The small molecule below binds the protein below.
Small molecule (SMILES): COc1ccc2[nH]c(-c3ccccc3)c(CCNC(C)=O)c2c1

Sequence of chain 1.B:
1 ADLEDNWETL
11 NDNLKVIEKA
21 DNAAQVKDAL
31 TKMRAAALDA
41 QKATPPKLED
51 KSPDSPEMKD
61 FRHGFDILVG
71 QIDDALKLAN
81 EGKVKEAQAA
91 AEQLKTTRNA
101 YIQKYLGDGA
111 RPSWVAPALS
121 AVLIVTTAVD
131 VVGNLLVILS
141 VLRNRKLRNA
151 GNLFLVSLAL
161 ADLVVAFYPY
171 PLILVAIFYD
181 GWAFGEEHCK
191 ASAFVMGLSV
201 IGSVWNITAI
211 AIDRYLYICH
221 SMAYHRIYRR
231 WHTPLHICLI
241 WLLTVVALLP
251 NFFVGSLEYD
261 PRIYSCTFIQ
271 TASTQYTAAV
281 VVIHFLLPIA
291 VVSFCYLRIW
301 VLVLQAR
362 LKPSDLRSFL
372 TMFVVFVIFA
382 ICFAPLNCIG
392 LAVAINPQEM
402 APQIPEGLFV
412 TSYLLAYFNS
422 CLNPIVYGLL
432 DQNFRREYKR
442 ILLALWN

Binding-site contacts:
Ligand atom C15 contacts residue VAL200 of chain 1.B at 3.7 Å (hydrophobic).
Ligand atom C13 contacts residue ASN251 of chain 1.B at 3.4 Å.
Ligand atom C18 contacts residue LEU387 of chain 1.B at 3.7 Å (hydrophobic).
Ligand atom C11 contacts residue ILE201 of chain 1.B at 3.9 Å (hydrophobic).
Ligand atom C15 contacts residue TYR418 of chain 1.B at 3.7 Å (hydrophobic).
Ligand atom O2 contacts residue PHE268 of chain 1.B at 3.7 Å.
Ligand atom C19 contacts residue VAL200 of chain 1.B at 3.9 Å (hydrophobic).
Ligand atom O1 contacts residue PHE268 of chain 1.B at 3.5 Å.
Ligand atom C7 contacts residue GLY197 of chain 1.B at 3.8 Å.
Ligand atom C14 contacts residue VAL200 of chain 1.B at 3.5 Å (hydrophobic).
Ligand atom C8 contacts residue GLY197 of chain 1.B at 3.6 Å.
Ligand atom O1 contacts residue ASN251 of chain 1.B at 3.1 Å (h-bond).
Ligand atom C13 contacts residue LEU248 of chain 1.B at 3.8 Å (hydrophobic).
Ligand atom C8 contacts residue ALA193 of chain 1.B at 3.2 Å (hydrophobic).
Ligand atom C17 contacts residue TYR414 of chain 1.B at 3.6 Å (hydrophobic).
Ligand atom C13 contacts residue ILE201 of chain 1.B at 3.8 Å (hydrophobic).
Ligand atom C10 contacts residue PHE268 of chain 1.B at 3.7 Å (hydrophobic).
Ligand atom C14 contacts residue MET196 of chain 1.B at 3.7 Å (hydrophobic).
Ligand atom C1 contacts residue VAL281 of chain 1.B at 3.8 Å (hydrophobic).
Ligand atom C9 contacts residue LEU257 of chain 1.B at 3.8 Å (hydrophobic).
Ligand atom C16 contacts residue ALA417 of chain 1.B at 3.7 Å (hydrophobic).
Ligand atom C18 contacts residue TYR414 of chain 1.B at 3.7 Å (hydrophobic).
Ligand atom C17 contacts residue PHE384 of chain 1.B at 3.9 Å (hydrophobic).
Ligand atom C11 contacts residue PHE268 of chain 1.B at 3.6 Å (hydrophobic).
Ligand atom N2 contacts residue THR267 of chain 1.B at 3.9 Å.
Ligand atom C7 contacts residue PHE268 of chain 1.B at 3.6 Å (hydrophobic).
Ligand atom C1 contacts residue LEU387 of chain 1.B at 3.8 Å (hydrophobic).
Ligand atom C12 contacts residue PHE268 of chain 1.B at 3.7 Å (hydrophobic).
Ligand atom C13 contacts residue TYR276 of chain 1.B at 3.4 Å (hydrophobic).
Ligand atom C9 contacts residue ASN251 of chain 1.B at 3.9 Å.
Ligand atom C16 contacts residue TYR418 of chain 1.B at 3.7 Å (hydrophobic).
Ligand atom C1 contacts residue ASN388 of chain 1.B at 3.4 Å.
Ligand atom C3 contacts residue PHE268 of chain 1.B at 3.8 Å (hydrophobic).
Ligand atom N2 contacts residue GLY197 of chain 1.B at 3.9 Å.
Ligand atom C17 contacts residue LEU387 of chain 1.B at 3.6 Å (hydrophobic).
Ligand atom C17 contacts residue ALA417 of chain 1.B at 3.6 Å (hydrophobic).
Ligand atom C9 contacts residue PHE268 of chain 1.B at 3.7 Å (hydrophobic).
Ligand atom C16 contacts residue TYR414 of chain 1.B at 3.8 Å (hydrophobic).
Ligand atom O2 contacts residue GLN270 of chain 1.B at 3.1 Å (h-bond).
Ligand atom C8 contacts residue PHE268 of chain 1.B at 3.7 Å (hydrophobic).